This small molecule binds to this protein.
Small molecule (SMILES): CC(=O)N[C@@H]1[C@@H](O)[C@H](O)[C@@H](CO)O[C@H]1O

Sequence of chain 6.G:
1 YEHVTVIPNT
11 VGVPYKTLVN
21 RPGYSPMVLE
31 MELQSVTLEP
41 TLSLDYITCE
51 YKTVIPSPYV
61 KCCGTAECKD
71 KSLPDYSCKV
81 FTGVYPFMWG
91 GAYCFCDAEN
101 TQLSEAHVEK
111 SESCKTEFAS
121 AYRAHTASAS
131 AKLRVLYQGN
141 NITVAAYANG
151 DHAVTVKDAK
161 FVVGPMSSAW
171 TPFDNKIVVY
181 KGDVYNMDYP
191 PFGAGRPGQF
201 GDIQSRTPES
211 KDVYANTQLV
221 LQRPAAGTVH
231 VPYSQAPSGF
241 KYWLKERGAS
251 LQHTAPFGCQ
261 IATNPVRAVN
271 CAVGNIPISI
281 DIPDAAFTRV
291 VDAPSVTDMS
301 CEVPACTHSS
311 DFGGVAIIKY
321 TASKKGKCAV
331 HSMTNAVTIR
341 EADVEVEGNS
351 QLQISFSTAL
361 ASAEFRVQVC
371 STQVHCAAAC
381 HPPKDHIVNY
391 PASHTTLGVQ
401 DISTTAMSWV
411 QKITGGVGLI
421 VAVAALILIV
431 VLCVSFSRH

Binding-site contacts:
Ligand atom C6 contacts residue THR116 of chain 6.G at 3.8 Å.
Ligand atom C5 contacts residue THR116 of chain 6.G at 4.5 Å.
Ligand atom C4 contacts residue ASN259 of chain 6.H at 4.2 Å.
Ligand atom O6 contacts residue LYS115 of chain 6.G at 4.2 Å.
Ligand atom O5 contacts residue THR116 of chain 6.G at 3.9 Å.
Ligand atom O7 contacts residue ASN259 of chain 6.H at 2.9 Å (h-bond).
Ligand atom C5 contacts residue ASN259 of chain 6.H at 3.6 Å.
Ligand atom C1 contacts residue ASN259 of chain 6.H at 1.4 Å.
Ligand atom N2 contacts residue ASN259 of chain 6.H at 2.9 Å (h-bond).
Ligand atom O7 contacts residue LYS181 of chain 6.G at 4.2 Å.
Ligand atom O5 contacts residue ASN259 of chain 6.H at 2.3 Å (h-bond).
Ligand atom C2 contacts residue ASN259 of chain 6.H at 2.4 Å.
Ligand atom C8 contacts residue ASN259 of chain 6.H at 4.4 Å.
Ligand atom C6 contacts residue LYS115 of chain 6.G at 4.1 Å.
Ligand atom C3 contacts residue ASN259 of chain 6.H at 3.8 Å.
Ligand atom C7 contacts residue ASN259 of chain 6.H at 3.1 Å.
Ligand atom O6 contacts residue THR116 of chain 6.G at 3.3 Å.

Sequence of chain 6.H:
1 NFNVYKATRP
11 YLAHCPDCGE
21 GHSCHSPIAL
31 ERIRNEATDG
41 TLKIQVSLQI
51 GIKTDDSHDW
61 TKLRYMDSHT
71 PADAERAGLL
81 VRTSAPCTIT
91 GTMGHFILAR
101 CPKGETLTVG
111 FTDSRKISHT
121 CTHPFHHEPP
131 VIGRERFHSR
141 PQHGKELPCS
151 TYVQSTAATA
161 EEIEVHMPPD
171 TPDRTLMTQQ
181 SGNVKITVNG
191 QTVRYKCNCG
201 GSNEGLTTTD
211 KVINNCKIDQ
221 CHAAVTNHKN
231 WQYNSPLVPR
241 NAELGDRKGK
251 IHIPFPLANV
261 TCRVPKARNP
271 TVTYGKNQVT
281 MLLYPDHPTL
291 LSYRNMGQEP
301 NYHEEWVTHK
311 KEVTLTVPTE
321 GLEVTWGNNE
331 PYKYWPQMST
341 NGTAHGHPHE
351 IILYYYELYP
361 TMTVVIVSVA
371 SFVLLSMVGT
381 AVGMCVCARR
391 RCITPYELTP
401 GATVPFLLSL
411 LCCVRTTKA